Sequence of chain 1.B:
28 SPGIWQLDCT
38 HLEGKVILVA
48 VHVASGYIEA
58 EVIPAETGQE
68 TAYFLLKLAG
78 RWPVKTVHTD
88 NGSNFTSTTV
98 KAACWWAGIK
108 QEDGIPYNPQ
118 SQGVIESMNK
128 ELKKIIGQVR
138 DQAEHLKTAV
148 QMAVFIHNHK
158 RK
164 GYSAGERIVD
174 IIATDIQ

Binding-site contacts:
Ligand atom C18 contacts residue GLY53 of chain 1.B at 3.4 Å.
Ligand atom C15 contacts residue MET125 of chain 1.B at 3.9 Å (hydrophobic).
Ligand atom C10 contacts residue VAL50 of chain 1.B at 3.2 Å (hydrophobic).
Ligand atom C19 contacts residue HIS154 of chain 1.B at 2.9 Å.
Ligand atom C18 contacts residue HIS154 of chain 1.B at 3.1 Å.
Ligand atom C4 contacts residue MET125 of chain 1.B at 3.7 Å (hydrophobic).
Ligand atom C17 contacts residue GLY53 of chain 1.B at 3.7 Å.
Ligand atom O22 contacts residue GLU128 of chain 1.B at 3.2 Å.
Ligand atom C18 contacts residue ILE55 of chain 1.B at 3.5 Å (hydrophobic).
Ligand atom C21 contacts residue LEU129 of chain 1.B at 3.8 Å (hydrophobic).
Ligand atom C23 contacts residue MET125 of chain 1.B at 3.3 Å (hydrophobic).
Ligand atom C15 contacts residue VAL48 of chain 1.B at 4.0 Å (hydrophobic).
Ligand atom C14 contacts residue VAL121 of chain 1.B at 3.4 Å (hydrophobic).
Ligand atom O9 contacts residue GLY53 of chain 1.B at 3.5 Å.
Ligand atom C17 contacts residue HIS154 of chain 1.B at 3.8 Å.
Ligand atom O3 contacts residue GLU128 of chain 1.B at 3.8 Å.
Ligand atom C5 contacts residue MET125 of chain 1.B at 3.9 Å (hydrophobic).
Ligand atom C16 contacts residue VAL48 of chain 1.B at 4.0 Å (hydrophobic).
Ligand atom C18 contacts residue MET125 of chain 1.B at 3.4 Å (hydrophobic).
Ligand atom C2 contacts residue MET125 of chain 1.B at 3.8 Å (hydrophobic).
Ligand atom C10 contacts residue GLY53 of chain 1.B at 3.9 Å.
Ligand atom C21 contacts residue HIS154 of chain 1.B at 3.4 Å.
Ligand atom N7 contacts residue GLY53 of chain 1.B at 4.0 Å.
Ligand atom C15 contacts residue VAL121 of chain 1.B at 3.4 Å (hydrophobic).
Ligand atom C11 contacts residue VAL50 of chain 1.B at 3.9 Å (hydrophobic).
Ligand atom C14 contacts residue ILE122 of chain 1.B at 3.5 Å (hydrophobic).
Ligand atom C12 contacts residue VAL50 of chain 1.B at 3.9 Å (hydrophobic).
Ligand atom C21 contacts residue GLU128 of chain 1.B at 3.7 Å.
Ligand atom O22 contacts residue MET125 of chain 1.B at 3.6 Å.
Ligand atom C13 contacts residue VAL121 of chain 1.B at 3.8 Å (hydrophobic).
Ligand atom C8 contacts residue GLY53 of chain 1.B at 3.5 Å.
Ligand atom C19 contacts residue MET125 of chain 1.B at 3.1 Å (hydrophobic).
Ligand atom O22 contacts residue HIS154 of chain 1.B at 3.9 Å.
Ligand atom O1 contacts residue MET125 of chain 1.B at 3.9 Å.
Ligand atom O20 contacts residue MET125 of chain 1.B at 3.5 Å.
Ligand atom C16 contacts residue VAL121 of chain 1.B at 3.9 Å (hydrophobic).
Ligand atom C17 contacts residue MET125 of chain 1.B at 3.7 Å (hydrophobic).
Ligand atom C21 contacts residue MET125 of chain 1.B at 3.5 Å (hydrophobic).
Ligand atom C23 contacts residue HIS154 of chain 1.B at 3.5 Å.
Ligand atom O20 contacts residue HIS154 of chain 1.B at 2.9 Å (h-bond).

This small molecule binds to this protein.
Small molecule (SMILES): O=C(O)c1c(CN2C(=O)Cc3ccccc32)ccc2c1OCO2